The small molecule below binds the protein below.
Small molecule (SMILES): OC[C@H]1O[C@H](O[C@H]2[C@H](O)[C@@H](O)[C@@H](O)O[C@@H]2CO)[C@H](O)[C@@H](O)[C@@H]1O

Sequence of chain 1.A:
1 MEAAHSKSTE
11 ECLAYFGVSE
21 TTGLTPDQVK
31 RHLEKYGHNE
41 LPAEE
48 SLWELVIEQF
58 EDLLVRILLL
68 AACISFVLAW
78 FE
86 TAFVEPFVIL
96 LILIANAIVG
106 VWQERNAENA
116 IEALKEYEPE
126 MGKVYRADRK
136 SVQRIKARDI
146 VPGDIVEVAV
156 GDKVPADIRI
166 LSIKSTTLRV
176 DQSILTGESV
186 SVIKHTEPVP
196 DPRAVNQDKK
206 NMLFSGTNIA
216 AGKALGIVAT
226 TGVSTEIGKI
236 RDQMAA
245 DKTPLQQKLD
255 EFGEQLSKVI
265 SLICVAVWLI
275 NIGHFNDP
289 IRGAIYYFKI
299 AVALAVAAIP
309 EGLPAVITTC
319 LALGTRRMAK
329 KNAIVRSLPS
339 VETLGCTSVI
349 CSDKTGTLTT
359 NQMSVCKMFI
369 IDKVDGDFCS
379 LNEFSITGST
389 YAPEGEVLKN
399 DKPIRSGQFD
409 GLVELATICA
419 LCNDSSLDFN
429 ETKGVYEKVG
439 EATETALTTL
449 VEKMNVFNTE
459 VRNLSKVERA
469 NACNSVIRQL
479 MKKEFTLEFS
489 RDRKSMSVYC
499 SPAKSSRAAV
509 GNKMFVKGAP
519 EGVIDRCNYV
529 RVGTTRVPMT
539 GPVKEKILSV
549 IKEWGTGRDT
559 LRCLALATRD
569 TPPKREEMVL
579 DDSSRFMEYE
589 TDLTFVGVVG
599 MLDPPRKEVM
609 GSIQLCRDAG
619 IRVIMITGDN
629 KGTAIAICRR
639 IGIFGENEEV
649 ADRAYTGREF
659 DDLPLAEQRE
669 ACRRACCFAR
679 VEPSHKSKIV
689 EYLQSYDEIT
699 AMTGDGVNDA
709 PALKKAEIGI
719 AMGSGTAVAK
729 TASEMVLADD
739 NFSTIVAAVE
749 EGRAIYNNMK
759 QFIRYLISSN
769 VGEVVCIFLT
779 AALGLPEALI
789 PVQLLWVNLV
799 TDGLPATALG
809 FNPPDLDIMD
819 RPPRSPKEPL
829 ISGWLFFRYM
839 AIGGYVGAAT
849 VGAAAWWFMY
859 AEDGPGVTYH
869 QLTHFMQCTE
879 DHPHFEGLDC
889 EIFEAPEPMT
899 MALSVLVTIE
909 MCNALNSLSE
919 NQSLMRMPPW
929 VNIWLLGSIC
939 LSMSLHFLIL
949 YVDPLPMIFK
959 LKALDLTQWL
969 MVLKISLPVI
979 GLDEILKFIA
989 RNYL

Binding-site contacts:
Ligand atom O6 contacts residue LEU478 of chain 1.A at 3.4 Å.
Ligand atom O3 contacts residue ASN456 of chain 1.A at 3.5 Å (h-bond).
Ligand atom C2 contacts residue PHE455 of chain 1.A at 4.0 Å (hydrophobic).
Ligand atom C4 contacts residue PHE455 of chain 1.A at 4.4 Å (hydrophobic).
Ligand atom O3 contacts residue PHE455 of chain 1.A at 2.8 Å (h-bond).
Ligand atom C5 contacts residue VAL474 of chain 1.A at 4.4 Å (hydrophobic).
Ligand atom O2 contacts residue PHE455 of chain 1.A at 3.5 Å (h-bond).
Ligand atom C3 contacts residue PHE455 of chain 1.A at 3.2 Å (hydrophobic).
Ligand atom C6 contacts residue VAL474 of chain 1.A at 4.0 Å (hydrophobic).
Ligand atom O6 contacts residue VAL474 of chain 1.A at 4.2 Å.
Ligand atom O5 contacts residue LEU478 of chain 1.A at 3.3 Å.
Ligand atom O4 contacts residue PHE455 of chain 1.A at 4.0 Å.
Ligand atom C5 contacts residue LEU478 of chain 1.A at 4.2 Å (hydrophobic).
Ligand atom C5 contacts residue PHE455 of chain 1.A at 3.8 Å (hydrophobic).
Ligand atom C4 contacts residue THR457 of chain 1.A at 3.9 Å.
Ligand atom O1 contacts residue PHE455 of chain 1.A at 4.4 Å.
Ligand atom O4 contacts residue THR457 of chain 1.A at 2.6 Å (h-bond).
Ligand atom C6 contacts residue PHE455 of chain 1.A at 3.8 Å (hydrophobic).
Ligand atom C6 contacts residue LEU478 of chain 1.A at 3.8 Å (hydrophobic).
Ligand atom O4 contacts residue VAL474 of chain 1.A at 4.1 Å.
Ligand atom C3 contacts residue THR457 of chain 1.A at 4.2 Å.
Ligand atom C1 contacts residue LEU478 of chain 1.A at 4.2 Å (hydrophobic).
Ligand atom O1 contacts residue LEU478 of chain 1.A at 4.3 Å.
Ligand atom O3 contacts residue THR457 of chain 1.A at 3.8 Å.